Sequence of chain 1.A:
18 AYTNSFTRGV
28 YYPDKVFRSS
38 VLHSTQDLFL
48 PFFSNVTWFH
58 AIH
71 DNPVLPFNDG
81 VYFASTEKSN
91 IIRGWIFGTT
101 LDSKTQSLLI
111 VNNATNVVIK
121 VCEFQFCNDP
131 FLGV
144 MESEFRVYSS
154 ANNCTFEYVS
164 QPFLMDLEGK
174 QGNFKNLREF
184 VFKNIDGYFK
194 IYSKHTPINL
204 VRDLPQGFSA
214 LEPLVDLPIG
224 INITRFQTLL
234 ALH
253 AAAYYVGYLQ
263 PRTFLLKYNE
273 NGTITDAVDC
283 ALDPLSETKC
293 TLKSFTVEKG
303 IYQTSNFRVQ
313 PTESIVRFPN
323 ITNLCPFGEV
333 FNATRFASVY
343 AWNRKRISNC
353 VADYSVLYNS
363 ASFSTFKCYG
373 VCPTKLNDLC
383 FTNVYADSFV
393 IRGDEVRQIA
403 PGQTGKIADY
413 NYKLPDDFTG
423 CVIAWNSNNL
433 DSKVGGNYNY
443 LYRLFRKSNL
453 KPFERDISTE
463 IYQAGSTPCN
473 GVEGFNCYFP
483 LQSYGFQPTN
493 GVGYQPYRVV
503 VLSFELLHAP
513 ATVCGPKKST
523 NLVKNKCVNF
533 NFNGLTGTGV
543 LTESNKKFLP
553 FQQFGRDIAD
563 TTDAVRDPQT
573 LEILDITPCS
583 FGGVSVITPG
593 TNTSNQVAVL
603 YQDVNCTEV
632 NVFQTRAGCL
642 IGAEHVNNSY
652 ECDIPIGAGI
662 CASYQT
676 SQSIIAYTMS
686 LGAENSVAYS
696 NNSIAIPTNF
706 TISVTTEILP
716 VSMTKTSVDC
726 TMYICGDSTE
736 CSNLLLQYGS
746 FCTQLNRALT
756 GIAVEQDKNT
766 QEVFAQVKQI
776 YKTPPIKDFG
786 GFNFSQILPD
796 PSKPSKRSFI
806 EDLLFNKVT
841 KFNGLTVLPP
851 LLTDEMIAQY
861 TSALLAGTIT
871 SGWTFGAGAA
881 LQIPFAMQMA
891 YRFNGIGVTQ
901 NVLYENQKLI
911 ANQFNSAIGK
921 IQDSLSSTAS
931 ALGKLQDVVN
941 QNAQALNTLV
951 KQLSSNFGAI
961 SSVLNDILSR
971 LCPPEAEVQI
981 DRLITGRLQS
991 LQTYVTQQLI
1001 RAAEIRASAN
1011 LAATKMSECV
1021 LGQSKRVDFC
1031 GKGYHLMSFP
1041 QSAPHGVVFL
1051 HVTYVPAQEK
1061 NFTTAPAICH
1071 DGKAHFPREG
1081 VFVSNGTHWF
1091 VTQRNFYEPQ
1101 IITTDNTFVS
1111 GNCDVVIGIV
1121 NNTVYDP

A protein and the small-molecule ligand that binds it are described below.
Small molecule (SMILES): CC(=O)N[C@@H]1[C@@H](O)[C@H](O)[C@@H](CO)O[C@H]1O

Binding-site contacts:
Ligand atom C5 contacts residue ASN1061 of chain 1.A at 3.6 Å.
Ligand atom C6 contacts residue ALA693 of chain 1.A at 4.4 Å (hydrophobic).
Ligand atom O5 contacts residue ALA693 of chain 1.A at 4.3 Å.
Ligand atom N2 contacts residue ASN1061 of chain 1.A at 2.9 Å (h-bond).
Ligand atom C1 contacts residue ASN1061 of chain 1.A at 1.4 Å.
Ligand atom C3 contacts residue ASN1061 of chain 1.A at 3.8 Å.
Ligand atom C5 contacts residue ALA693 of chain 1.A at 3.7 Å (hydrophobic).
Ligand atom O7 contacts residue ASN1061 of chain 1.A at 4.4 Å.
Ligand atom C1 contacts residue ALA693 of chain 1.A at 4.3 Å (hydrophobic).
Ligand atom C4 contacts residue ASN1061 of chain 1.A at 4.2 Å.
Ligand atom C7 contacts residue ASN1061 of chain 1.A at 3.7 Å.
Ligand atom O5 contacts residue ASN1061 of chain 1.A at 2.3 Å (h-bond).
Ligand atom C2 contacts residue ASN1061 of chain 1.A at 2.4 Å.
Ligand atom C8 contacts residue ASN1061 of chain 1.A at 4.0 Å.
Ligand atom C8 contacts residue GLU1059 of chain 1.A at 3.8 Å.